Binding-site contacts:
Ligand atom O6 contacts residue ASP174 of chain 1.A at 3.4 Å (salt-bridge).
Ligand atom O2G contacts residue THR78 of chain 1.A at 2.7 Å (h-bond).
Ligand atom O6 contacts residue ALA202 of chain 1.A at 2.7 Å (h-bond).
Ligand atom O2' contacts residue PHE72 of chain 1.A at 3.3 Å.
Ligand atom O4' contacts residue LYS172 of chain 1.A at 3.3 Å (salt-bridge).
Ligand atom N1 contacts residue ASP174 of chain 1.A at 2.8 Å (salt-bridge).
Ligand atom C5' contacts residue GLY57 of chain 1.A at 3.5 Å.
Ligand atom O2' contacts residue SER74 of chain 1.A at 3.1 Å (h-bond).
Ligand atom PB contacts residue MG1 of chain 1.D at 3.4 Å.
Ligand atom O6 contacts residue LYS172 of chain 1.A at 3.4 Å.
Ligand atom O1A contacts residue SER62 of chain 1.A at 2.6 Å (h-bond).
Ligand atom C6 contacts residue LYS172 of chain 1.A at 3.5 Å.
Ligand atom O6 contacts residue ALA203 of chain 1.A at 3.5 Å (h-bond).
Ligand atom O1B contacts residue LYS60 of chain 1.A at 2.9 Å (salt-bridge).
Ligand atom O1A contacts residue GLY59 of chain 1.A at 3.2 Å.
Ligand atom N3B contacts residue GLY57 of chain 1.A at 2.9 Å (h-bond).
Ligand atom O1G contacts residue LYS60 of chain 1.A at 2.6 Å (salt-bridge).
Ligand atom O1B contacts residue GLY59 of chain 1.A at 2.9 Å (h-bond).
Ligand atom O1B contacts residue VAL58 of chain 1.A at 3.4 Å (h-bond).
Ligand atom O1A contacts residue THR61 of chain 1.A at 3.4 Å (h-bond).
Ligand atom O2' contacts residue ASN73 of chain 1.A at 2.8 Å (h-bond).
Ligand atom O3A contacts residue GLY59 of chain 1.A at 3.1 Å (h-bond).
Ligand atom PG contacts residue MG1 of chain 1.D at 3.3 Å.
Ligand atom N2 contacts residue ASP174 of chain 1.A at 2.9 Å (salt-bridge).
Ligand atom O3' contacts residue SER74 of chain 1.A at 2.8 Å (h-bond).
Ligand atom N3 contacts residue PHE72 of chain 1.A at 3.5 Å.
Ligand atom N3B contacts residue PHE76 of chain 1.A at 3.6 Å.
Ligand atom C4 contacts residue PHE72 of chain 1.A at 3.5 Å (hydrophobic).
Ligand atom N7 contacts residue ASN171 of chain 1.A at 3.0 Å (h-bond).
Ligand atom O2G contacts residue SER56 of chain 1.A at 2.7 Å (h-bond).
Ligand atom C8 contacts residue SER62 of chain 1.A at 3.5 Å.
Ligand atom O6 contacts residue ASN171 of chain 1.A at 3.4 Å (h-bond).
Ligand atom O1G contacts residue SER56 of chain 1.A at 3.5 Å.
Ligand atom O1G contacts residue GLY115 of chain 1.A at 2.8 Å (h-bond).
Ligand atom O2A contacts residue PHE76 of chain 1.A at 3.3 Å.
Ligand atom O6 contacts residue SER201 of chain 1.A at 3.4 Å.
Ligand atom O2B contacts residue THR61 of chain 1.A at 3.0 Å (h-bond).
Ligand atom O3G contacts residue MG1 of chain 1.D at 2.0 Å.
Ligand atom O2B contacts residue MG1 of chain 1.D at 2.1 Å.
Ligand atom O3G contacts residue THR79 of chain 1.A at 2.9 Å (h-bond).

This small molecule binds to this protein.
Small molecule (SMILES): Nc1nc2c(ncn2[C@@H]2O[C@H](CO[P](=O)(O)O[P](=O)(O)NP(=O)(O)O)[C@@H](O)[C@H]2O)c(=O)[nH]1

Sequence of chain 1.A:
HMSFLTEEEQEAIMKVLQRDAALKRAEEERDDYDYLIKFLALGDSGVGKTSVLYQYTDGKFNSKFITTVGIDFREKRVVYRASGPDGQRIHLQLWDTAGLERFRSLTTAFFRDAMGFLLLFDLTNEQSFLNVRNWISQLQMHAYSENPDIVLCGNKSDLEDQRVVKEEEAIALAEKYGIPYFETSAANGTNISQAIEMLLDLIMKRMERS